Sequence of chain 1.B:
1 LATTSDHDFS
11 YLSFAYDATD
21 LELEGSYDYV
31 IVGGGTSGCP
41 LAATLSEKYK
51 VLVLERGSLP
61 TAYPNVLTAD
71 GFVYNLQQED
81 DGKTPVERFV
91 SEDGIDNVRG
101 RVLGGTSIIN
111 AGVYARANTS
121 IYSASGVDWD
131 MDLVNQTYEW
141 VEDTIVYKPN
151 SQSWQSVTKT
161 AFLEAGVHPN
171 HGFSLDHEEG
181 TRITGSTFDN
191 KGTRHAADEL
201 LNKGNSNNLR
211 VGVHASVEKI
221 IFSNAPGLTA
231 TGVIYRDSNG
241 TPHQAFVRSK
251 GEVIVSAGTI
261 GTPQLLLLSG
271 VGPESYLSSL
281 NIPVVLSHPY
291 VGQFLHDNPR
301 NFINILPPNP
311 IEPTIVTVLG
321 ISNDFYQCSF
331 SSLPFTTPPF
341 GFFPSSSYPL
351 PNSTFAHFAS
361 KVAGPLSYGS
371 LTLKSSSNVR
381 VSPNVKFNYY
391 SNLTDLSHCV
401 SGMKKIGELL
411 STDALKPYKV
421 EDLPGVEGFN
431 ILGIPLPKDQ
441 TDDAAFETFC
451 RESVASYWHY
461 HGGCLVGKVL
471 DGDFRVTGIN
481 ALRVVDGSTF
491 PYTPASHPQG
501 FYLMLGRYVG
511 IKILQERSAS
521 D

This small molecule binds to this protein.
Small molecule (SMILES): CC(=O)N[C@@H]1[C@@H](O)[C@H](O)[C@@H](CO)O[C@@H]1O

Binding-site contacts:
Ligand atom O6 contacts residue ASN430 of chain 1.B at 3.4 Å (h-bond).
Ligand atom N2 contacts residue ASN352 of chain 1.B at 2.7 Å (h-bond).
Ligand atom O5 contacts residue ASN352 of chain 1.B at 2.4 Å (h-bond).
Ligand atom C7 contacts residue ASN352 of chain 1.B at 3.6 Å.
Ligand atom O7 contacts residue ASN352 of chain 1.B at 4.1 Å.
Ligand atom C3 contacts residue ASN352 of chain 1.B at 3.2 Å.
Ligand atom C2 contacts residue ASN352 of chain 1.B at 2.5 Å.
Ligand atom C5 contacts residue ASN352 of chain 1.B at 3.0 Å.
Ligand atom C1 contacts residue ASN352 of chain 1.B at 1.5 Å.
Ligand atom O6 contacts residue LEU306 of chain 1.B at 3.8 Å.
Ligand atom C6 contacts residue ASN352 of chain 1.B at 4.3 Å.
Ligand atom C4 contacts residue ASN352 of chain 1.B at 3.7 Å.